Sequence of chain 1.H:
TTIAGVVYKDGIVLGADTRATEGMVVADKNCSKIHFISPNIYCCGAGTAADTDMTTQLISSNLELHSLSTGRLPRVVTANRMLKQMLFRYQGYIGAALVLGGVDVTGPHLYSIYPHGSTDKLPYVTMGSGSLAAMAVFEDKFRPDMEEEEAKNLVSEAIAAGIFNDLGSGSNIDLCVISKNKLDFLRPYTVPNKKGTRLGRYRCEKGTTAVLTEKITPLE

Binding-site contacts:
Ligand atom O contacts residue ALA49 of chain 1.N at 3.0 Å (h-bond).
Ligand atom C contacts residue THR21 of chain 1.N at 3.6 Å.
Ligand atom O contacts residue THR21 of chain 1.N at 3.0 Å (h-bond).
Ligand atom CA contacts residue THR1 of chain 1.N at 2.4 Å.
Ligand atom O6 contacts residue ACT1 of chain 1.GB at 2.7 Å (h-bond).
Ligand atom O contacts residue SER46 of chain 1.N at 3.6 Å.
Ligand atom CB contacts residue GLY47 of chain 1.N at 3.6 Å.
Ligand atom CA contacts residue GLY47 of chain 1.N at 3.2 Å.
Ligand atom C24 contacts residue THR1 of chain 1.N at 3.1 Å.
Ligand atom C22 contacts residue ACT1 of chain 1.GB at 3.6 Å.
Ligand atom C24 contacts residue ARG19 of chain 1.N at 3.4 Å.
Ligand atom C23 contacts residue THR1 of chain 1.N at 1.5 Å.
Ligand atom C18 contacts residue THR31 of chain 1.N at 3.6 Å.
Ligand atom C1 contacts residue HIS116 of chain 1.H at 3.6 Å.
Ligand atom C22 contacts residue THR1 of chain 1.N at 2.5 Å.
Ligand atom O contacts residue THR20 of chain 1.N at 3.3 Å.
Ligand atom C23 contacts residue ACT1 of chain 1.GB at 3.4 Å.
Ligand atom C23 contacts residue SER169 of chain 1.N at 3.2 Å.
Ligand atom O contacts residue ACT1 of chain 1.GB at 3.0 Å (h-bond).
Ligand atom C24 contacts residue SER169 of chain 1.N at 3.1 Å.
Ligand atom C17 contacts residue THR20 of chain 1.N at 3.2 Å.
Ligand atom C17 contacts residue ALA49 of chain 1.N at 3.5 Å (hydrophobic).
Ligand atom C1A contacts residue TYR114 of chain 1.H at 3.4 Å (hydrophobic).
Ligand atom O contacts residue THR1 of chain 1.N at 2.4 Å (h-bond).
Ligand atom C contacts residue GLY47 of chain 1.N at 3.5 Å.
Ligand atom N contacts residue GLY47 of chain 1.N at 2.8 Å (h-bond).
Ligand atom CA contacts residue THR21 of chain 1.N at 3.3 Å.
Ligand atom C contacts residue THR1 of chain 1.N at 1.4 Å.
Ligand atom C19 contacts residue ARG45 of chain 1.N at 3.1 Å.
Ligand atom C17 contacts residue THR31 of chain 1.N at 3.6 Å.
Ligand atom C23 contacts residue SER130 of chain 1.N at 3.1 Å.
Ligand atom C2 contacts residue HIS116 of chain 1.H at 3.6 Å.
Ligand atom N contacts residue THR1 of chain 1.N at 3.7 Å.
Ligand atom O contacts residue GLY47 of chain 1.N at 3.0 Å (h-bond).
Ligand atom C14 contacts residue THR1 of chain 1.N at 2.9 Å.
Ligand atom N contacts residue HIS116 of chain 1.H at 3.2 Å (h-bond).
Ligand atom C18 contacts residue ARG45 of chain 1.N at 3.5 Å.
Ligand atom C16 contacts residue THR20 of chain 1.N at 3.3 Å.
Ligand atom N contacts residue THR21 of chain 1.N at 2.9 Å (h-bond).
Ligand atom O contacts residue THR22 of chain 1.N at 3.4 Å.

A protein and the small-molecule ligand that binds it are described below.
Small molecule (SMILES): COC[C@H](NC(=O)c1cnc(C)s1)C(=O)N[C@@H](COC)C(=O)N[C@@H](Cc1ccccc1)[C@@H](O)C(C)(C)O

Sequence of chain 1.N:
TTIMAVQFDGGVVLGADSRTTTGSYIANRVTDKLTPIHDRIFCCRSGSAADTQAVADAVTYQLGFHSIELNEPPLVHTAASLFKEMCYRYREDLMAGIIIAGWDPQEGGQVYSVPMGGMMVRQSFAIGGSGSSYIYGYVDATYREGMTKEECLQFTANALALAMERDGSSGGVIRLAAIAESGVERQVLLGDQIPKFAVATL